A small-molecule ligand and the protein it binds are described below.
Small molecule (SMILES): CC(=O)N[C@@H]1[C@@H](O)[C@H](O)[C@@H](CO)O[C@H]1O

Binding-site contacts:
Ligand atom C7 contacts residue ASN572 of chain 1.B at 4.1 Å.
Ligand atom O7 contacts residue ASN572 of chain 1.B at 4.4 Å.
Ligand atom C8 contacts residue ASN572 of chain 1.B at 4.2 Å.
Ligand atom N2 contacts residue ASN572 of chain 1.B at 4.2 Å.
Ligand atom C1 contacts residue ASN572 of chain 1.B at 4.0 Å.

Sequence of chain 1.B:
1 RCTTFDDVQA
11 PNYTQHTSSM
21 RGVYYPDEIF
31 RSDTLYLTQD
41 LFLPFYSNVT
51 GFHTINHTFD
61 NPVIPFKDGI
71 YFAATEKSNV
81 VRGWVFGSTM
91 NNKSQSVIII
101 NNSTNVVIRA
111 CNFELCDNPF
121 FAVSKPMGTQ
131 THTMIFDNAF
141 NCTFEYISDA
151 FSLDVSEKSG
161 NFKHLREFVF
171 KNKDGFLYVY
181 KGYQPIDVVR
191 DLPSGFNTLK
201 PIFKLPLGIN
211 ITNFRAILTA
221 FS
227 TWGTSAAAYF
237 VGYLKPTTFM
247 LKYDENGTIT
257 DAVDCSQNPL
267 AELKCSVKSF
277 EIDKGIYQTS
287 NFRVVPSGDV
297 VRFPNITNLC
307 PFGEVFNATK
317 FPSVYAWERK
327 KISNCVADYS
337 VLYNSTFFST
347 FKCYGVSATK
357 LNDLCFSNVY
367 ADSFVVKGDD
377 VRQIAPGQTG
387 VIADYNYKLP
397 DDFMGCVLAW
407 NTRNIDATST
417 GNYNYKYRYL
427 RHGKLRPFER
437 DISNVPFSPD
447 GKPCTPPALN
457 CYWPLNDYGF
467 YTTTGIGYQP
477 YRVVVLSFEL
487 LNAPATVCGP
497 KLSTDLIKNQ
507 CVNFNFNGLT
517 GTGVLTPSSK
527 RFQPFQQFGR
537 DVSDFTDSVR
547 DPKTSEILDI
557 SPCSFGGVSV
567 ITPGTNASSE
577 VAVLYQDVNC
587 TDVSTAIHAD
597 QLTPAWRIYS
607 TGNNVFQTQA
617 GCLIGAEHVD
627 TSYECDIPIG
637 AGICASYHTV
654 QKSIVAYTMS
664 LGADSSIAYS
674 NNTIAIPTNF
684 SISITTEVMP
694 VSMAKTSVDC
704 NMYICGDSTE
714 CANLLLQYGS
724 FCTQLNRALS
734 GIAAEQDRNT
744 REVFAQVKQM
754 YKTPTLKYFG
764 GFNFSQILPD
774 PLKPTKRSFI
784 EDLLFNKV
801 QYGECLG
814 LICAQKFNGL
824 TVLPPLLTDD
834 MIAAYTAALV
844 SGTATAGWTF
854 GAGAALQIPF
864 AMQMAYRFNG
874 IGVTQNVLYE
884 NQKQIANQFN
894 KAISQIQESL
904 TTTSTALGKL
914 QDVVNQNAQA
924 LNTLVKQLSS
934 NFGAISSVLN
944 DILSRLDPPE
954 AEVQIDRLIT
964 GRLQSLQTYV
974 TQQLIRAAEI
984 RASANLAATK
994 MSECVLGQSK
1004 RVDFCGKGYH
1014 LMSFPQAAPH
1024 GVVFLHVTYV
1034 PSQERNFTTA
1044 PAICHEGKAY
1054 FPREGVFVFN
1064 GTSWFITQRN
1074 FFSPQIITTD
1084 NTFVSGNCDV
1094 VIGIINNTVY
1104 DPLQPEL